Binding-site contacts:
Ligand atom CAM contacts residue TYR224 of chain 1.B at 3.7 Å (hydrophobic).
Ligand atom C5 contacts residue ASP153 of chain 1.B at 3.9 Å.
Ligand atom C5 contacts residue GLU73 of chain 1.B at 4.0 Å.
Ligand atom C5 contacts residue PHE157 of chain 1.B at 3.5 Å (hydrophobic).
Ligand atom N1 contacts residue GLN117 of chain 1.B at 2.9 Å (h-bond).
Ligand atom CAM contacts residue PHE157 of chain 1.B at 3.6 Å (hydrophobic).
Ligand atom C6 contacts residue PHE157 of chain 1.B at 3.5 Å (hydrophobic).
Ligand atom CAF contacts residue TYR106 of chain 1.B at 3.0 Å (hydrophobic).
Ligand atom CAA contacts residue LEU102 of chain 1.B at 3.2 Å (hydrophobic).
Ligand atom FAE contacts residue SER166 of chain 1.B at 3.5 Å.
Ligand atom NAD contacts residue VAL75 of chain 1.B at 3.7 Å.
Ligand atom C4 contacts residue PHE157 of chain 1.B at 3.6 Å (hydrophobic).
Ligand atom SAT contacts residue TYR106 of chain 1.B at 3.4 Å.
Ligand atom C4 contacts residue VAL75 of chain 1.B at 3.9 Å (hydrophobic).
Ligand atom NAC contacts residue GLN117 of chain 1.B at 3.3 Å (h-bond).
Ligand atom SAS contacts residue GLN117 of chain 1.B at 3.5 Å (h-bond).
Ligand atom NAD contacts residue GLU73 of chain 1.B at 3.0 Å (salt-bridge).
Ligand atom NAD contacts residue ARG148 of chain 1.B at 3.5 Å (salt-bridge).
Ligand atom CAG contacts residue TYR106 of chain 1.B at 3.5 Å (hydrophobic).
Ligand atom CAK contacts residue LEU102 of chain 1.B at 3.9 Å (hydrophobic).
Ligand atom C5 contacts residue VAL75 of chain 1.B at 4.0 Å (hydrophobic).
Ligand atom C6 contacts residue ASP153 of chain 1.B at 3.9 Å.
Ligand atom N1 contacts residue PHE116 of chain 1.B at 3.7 Å.
Ligand atom N1 contacts residue PHE157 of chain 1.B at 3.3 Å.
Ligand atom C2 contacts residue PHE157 of chain 1.B at 3.5 Å (hydrophobic).
Ligand atom FAE contacts residue SER164 of chain 1.B at 3.7 Å.
Ligand atom C6 contacts residue GLN117 of chain 1.B at 3.8 Å.
Ligand atom NAC contacts residue PHE157 of chain 1.B at 3.9 Å.
Ligand atom N3 contacts residue PHE157 of chain 1.B at 3.7 Å.
Ligand atom OAR contacts residue PRO109 of chain 1.B at 3.8 Å.
Ligand atom SAS contacts residue PHE157 of chain 1.B at 3.7 Å.
Ligand atom CAA contacts residue VAL75 of chain 1.B at 4.0 Å (hydrophobic).
Ligand atom NAP contacts residue TYR224 of chain 1.B at 3.6 Å (h-bond).
Ligand atom C2 contacts residue GLN117 of chain 1.B at 3.6 Å.
Ligand atom SAT contacts residue LEU102 of chain 1.B at 4.0 Å.
Ligand atom CAB contacts residue TYR106 of chain 1.B at 3.9 Å (hydrophobic).
Ligand atom CAA contacts residue TYR106 of chain 1.B at 3.5 Å (hydrophobic).
Ligand atom NAC contacts residue ASP153 of chain 1.B at 2.9 Å (salt-bridge).
Ligand atom NAD contacts residue PHE157 of chain 1.B at 3.9 Å.
Ligand atom C2 contacts residue PHE116 of chain 1.B at 3.8 Å (hydrophobic).

This small molecule binds to this protein.
Small molecule (SMILES): CCc1sc(-c2ccc(OC)c(OCCF)c2)nc1CSc1nc(N)cc(N)n1

Sequence of chain 1.B:
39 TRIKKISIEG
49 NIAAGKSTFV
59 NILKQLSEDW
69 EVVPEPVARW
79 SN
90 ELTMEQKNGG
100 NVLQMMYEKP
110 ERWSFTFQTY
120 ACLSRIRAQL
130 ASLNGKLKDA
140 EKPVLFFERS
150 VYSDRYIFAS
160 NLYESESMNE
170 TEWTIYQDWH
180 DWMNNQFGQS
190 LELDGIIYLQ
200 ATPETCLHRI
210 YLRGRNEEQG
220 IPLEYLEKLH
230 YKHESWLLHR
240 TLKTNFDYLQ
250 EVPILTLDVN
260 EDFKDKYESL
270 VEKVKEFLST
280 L